Binding-site contacts:
Ligand atom C31 contacts residue PHE33 of chain 1.E at 3.7 Å (hydrophobic).
Ligand atom C22 contacts residue PHE124 of chain 1.E at 3.5 Å (hydrophobic).
Ligand atom O1 contacts residue LYS123 of chain 1.E at 3.4 Å.
Ligand atom C14 contacts residue PHE124 of chain 1.E at 4.0 Å (hydrophobic).
Ligand atom O2 contacts residue GLN18 of chain 1.E at 3.8 Å.
Ligand atom C20 contacts residue PHE124 of chain 1.E at 4.0 Å (hydrophobic).
Ligand atom C28 contacts residue LYS123 of chain 1.E at 3.7 Å.
Ligand atom C25 contacts residue LYS123 of chain 1.E at 3.7 Å.
Ligand atom C15 contacts residue PHE33 of chain 1.E at 4.0 Å (hydrophobic).
Ligand atom C24 contacts residue PHE124 of chain 1.E at 3.9 Å (hydrophobic).
Ligand atom C1 contacts residue PHE124 of chain 1.E at 3.2 Å (hydrophobic).
Ligand atom C17 contacts residue PHE15 of chain 1.E at 4.1 Å (hydrophobic).
Ligand atom C10 contacts residue ASN122 of chain 1.E at 3.9 Å.
Ligand atom F1 contacts residue ASN122 of chain 1.E at 2.9 Å.
Ligand atom C23 contacts residue ARG32 of chain 1.E at 3.5 Å.
Ligand atom C24 contacts residue ARG32 of chain 1.E at 3.7 Å.
Ligand atom O3 contacts residue ASN122 of chain 1.E at 3.4 Å (h-bond).
Ligand atom C18 contacts residue GLN18 of chain 1.E at 3.5 Å.
Ligand atom C16 contacts residue PHE15 of chain 1.E at 4.1 Å (hydrophobic).
Ligand atom N4 contacts residue ARG32 of chain 1.E at 3.9 Å.
Ligand atom C13 contacts residue LYS123 of chain 1.E at 3.8 Å.
Ligand atom C15 contacts residue PHE15 of chain 1.E at 4.1 Å (hydrophobic).
Ligand atom C15 contacts residue PHE124 of chain 1.E at 3.7 Å (hydrophobic).
Ligand atom F1 contacts residue LYS123 of chain 1.E at 3.7 Å.
Ligand atom N2 contacts residue ASN122 of chain 1.E at 4.1 Å.
Ligand atom O5 contacts residue LYS123 of chain 1.E at 2.9 Å (salt-bridge).
Ligand atom O4 contacts residue PHE33 of chain 1.E at 3.6 Å.
Ligand atom C18 contacts residue PHE15 of chain 1.E at 3.4 Å (hydrophobic).
Ligand atom C17 contacts residue GLN18 of chain 1.E at 3.3 Å.
Ligand atom C10 contacts residue PRO6 of chain 1.E at 3.7 Å (hydrophobic).
Ligand atom N3 contacts residue PHE124 of chain 1.E at 2.9 Å (h-bond).
Ligand atom C24 contacts residue TYR125 of chain 1.E at 3.7 Å (hydrophobic).
Ligand atom C19 contacts residue PHE15 of chain 1.E at 3.5 Å (hydrophobic).
Ligand atom O6 contacts residue LYS123 of chain 1.E at 3.9 Å.
Ligand atom C20 contacts residue PHE15 of chain 1.E at 4.0 Å (hydrophobic).
Ligand atom C29 contacts residue LYS123 of chain 1.E at 3.6 Å.
Ligand atom C23 contacts residue PHE124 of chain 1.E at 4.0 Å (hydrophobic).
Ligand atom O7 contacts residue ARG32 of chain 1.E at 4.0 Å.
Ligand atom O1 contacts residue PHE124 of chain 1.E at 3.3 Å (h-bond).
Ligand atom O3 contacts residue LYS123 of chain 1.E at 3.5 Å.

Sequence of chain 1.E:
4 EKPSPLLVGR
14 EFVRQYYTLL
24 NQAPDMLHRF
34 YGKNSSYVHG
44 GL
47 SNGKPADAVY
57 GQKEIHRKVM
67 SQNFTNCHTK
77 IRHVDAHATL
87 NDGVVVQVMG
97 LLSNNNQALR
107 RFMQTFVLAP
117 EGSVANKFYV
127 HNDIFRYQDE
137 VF

A protein and the small-molecule ligand that binds it are described below.
Small molecule (SMILES): COCC[C@H](NC(=O)[C@@H](C)NC(=O)[C@@H](NC(=O)[C@@H](NC(=O)[C@@H](F)CC(C)(C)C)C(C)(C)O)[C@@H](C)c1ccccc1)C(=O)N(C)Cc1ccccc1